A protein and the small-molecule ligand that binds it are described below.
Small molecule (SMILES): CC(=O)N[C@H]1[C@H](O[C@H]2[C@H](O)[C@@H](NC(C)=O)CO[C@@H]2CO)O[C@H](CO)[C@@H](O[C@@H]2O[C@H](CO[C@H]3O[C@H](CO)[C@@H](O)[C@H](O)[C@@H]3O)[C@@H](O)[C@H](O[C@H]3O[C@H](CO)[C@@H](O)[C@H](O)[C@@H]3O)[C@@H]2O)[C@@H]1O

Sequence of chain 1.E:
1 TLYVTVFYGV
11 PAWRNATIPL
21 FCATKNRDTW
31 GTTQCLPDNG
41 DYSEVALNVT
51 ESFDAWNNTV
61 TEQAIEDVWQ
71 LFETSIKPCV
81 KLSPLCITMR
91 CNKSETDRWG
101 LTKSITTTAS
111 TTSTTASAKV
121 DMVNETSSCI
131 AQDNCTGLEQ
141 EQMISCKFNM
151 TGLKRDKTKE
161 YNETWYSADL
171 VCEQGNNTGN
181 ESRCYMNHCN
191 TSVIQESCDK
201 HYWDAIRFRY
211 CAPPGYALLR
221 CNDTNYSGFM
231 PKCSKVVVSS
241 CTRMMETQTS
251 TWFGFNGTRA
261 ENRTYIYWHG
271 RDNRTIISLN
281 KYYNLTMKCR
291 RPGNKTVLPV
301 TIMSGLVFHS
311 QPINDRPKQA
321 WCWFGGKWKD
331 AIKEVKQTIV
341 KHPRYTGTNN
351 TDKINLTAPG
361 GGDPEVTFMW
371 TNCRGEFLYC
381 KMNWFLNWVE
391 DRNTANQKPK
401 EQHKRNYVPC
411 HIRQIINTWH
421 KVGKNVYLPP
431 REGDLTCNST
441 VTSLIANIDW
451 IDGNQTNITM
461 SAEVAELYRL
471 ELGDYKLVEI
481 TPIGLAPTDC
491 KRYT

Binding-site contacts:
Ligand atom C6 contacts residue ASN273 of chain 1.E at 4.4 Å.
Ligand atom C3 contacts residue ASN273 of chain 1.E at 3.8 Å.
Ligand atom O5 contacts residue ASN273 of chain 1.E at 2.4 Å (h-bond).
Ligand atom O6 contacts residue ASN273 of chain 1.E at 3.7 Å.
Ligand atom C7 contacts residue TRP450 of chain 1.E at 4.1 Å (hydrophobic).
Ligand atom C8 contacts residue ARG344 of chain 1.E at 4.2 Å.
Ligand atom C7 contacts residue GLY270 of chain 1.E at 4.3 Å.
Ligand atom C8 contacts residue ILE451 of chain 1.E at 4.3 Å (hydrophobic).
Ligand atom C8 contacts residue MAN7 of chain 1.ZA at 3.9 Å.
Ligand atom O5 contacts residue TRP450 of chain 1.E at 4.3 Å.
Ligand atom O7 contacts residue ASN273 of chain 1.E at 4.4 Å.
Ligand atom C1 contacts residue ASN273 of chain 1.E at 1.4 Å.
Ligand atom C4 contacts residue ASN273 of chain 1.E at 4.2 Å.
Ligand atom O6 contacts residue ASP449 of chain 1.E at 4.2 Å.
Ligand atom N2 contacts residue ARG344 of chain 1.E at 4.4 Å.
Ligand atom C7 contacts residue ASN273 of chain 1.E at 3.9 Å.
Ligand atom C7 contacts residue ARG271 of chain 1.E at 4.2 Å.
Ligand atom C8 contacts residue ASP272 of chain 1.E at 3.4 Å.
Ligand atom O7 contacts residue ILE451 of chain 1.E at 2.8 Å (h-bond).
Ligand atom N2 contacts residue ASN273 of chain 1.E at 2.9 Å (h-bond).
Ligand atom C6 contacts residue TRP450 of chain 1.E at 2.9 Å (hydrophobic).
Ligand atom C5 contacts residue TRP450 of chain 1.E at 3.8 Å (hydrophobic).
Ligand atom O7 contacts residue TRP450 of chain 1.E at 3.2 Å (h-bond).
Ligand atom C7 contacts residue ASP272 of chain 1.E at 3.8 Å.
Ligand atom C8 contacts residue GLY270 of chain 1.E at 3.0 Å.
Ligand atom C8 contacts residue ARG271 of chain 1.E at 3.3 Å.
Ligand atom O7 contacts residue ARG271 of chain 1.E at 4.4 Å.
Ligand atom C2 contacts residue ASN273 of chain 1.E at 2.5 Å.
Ligand atom C7 contacts residue ILE451 of chain 1.E at 3.8 Å (hydrophobic).
Ligand atom O7 contacts residue ASP452 of chain 1.E at 4.4 Å.
Ligand atom C5 contacts residue ASN273 of chain 1.E at 3.7 Å.
Ligand atom O6 contacts residue TRP450 of chain 1.E at 2.5 Å (h-bond).
Ligand atom N2 contacts residue ASP272 of chain 1.E at 4.1 Å.
Ligand atom O7 contacts residue ASP272 of chain 1.E at 4.3 Å.